Binding-site contacts:
Ligand atom N2 contacts residue ASN280 of chain 1.B at 2.9 Å (h-bond).
Ligand atom C6 contacts residue GLU279 of chain 1.B at 4.4 Å.
Ligand atom C2 contacts residue ASN280 of chain 1.B at 2.5 Å.
Ligand atom O7 contacts residue LYS556 of chain 1.A at 4.4 Å.
Ligand atom O7 contacts residue ASN280 of chain 1.B at 3.9 Å.
Ligand atom C7 contacts residue ASN280 of chain 1.B at 3.7 Å.
Ligand atom C1 contacts residue ASN280 of chain 1.B at 1.4 Å.
Ligand atom C5 contacts residue ASN280 of chain 1.B at 3.7 Å.
Ligand atom O5 contacts residue ASN280 of chain 1.B at 2.4 Å (h-bond).
Ligand atom C4 contacts residue ASN280 of chain 1.B at 4.3 Å.
Ligand atom C3 contacts residue ASN280 of chain 1.B at 3.8 Å.

This protein binds this small molecule.
Small molecule (SMILES): CC(=O)N[C@@H]1[C@@H](O)[C@H](O)[C@@H](CO)O[C@H]1O

Sequence of chain 1.A:
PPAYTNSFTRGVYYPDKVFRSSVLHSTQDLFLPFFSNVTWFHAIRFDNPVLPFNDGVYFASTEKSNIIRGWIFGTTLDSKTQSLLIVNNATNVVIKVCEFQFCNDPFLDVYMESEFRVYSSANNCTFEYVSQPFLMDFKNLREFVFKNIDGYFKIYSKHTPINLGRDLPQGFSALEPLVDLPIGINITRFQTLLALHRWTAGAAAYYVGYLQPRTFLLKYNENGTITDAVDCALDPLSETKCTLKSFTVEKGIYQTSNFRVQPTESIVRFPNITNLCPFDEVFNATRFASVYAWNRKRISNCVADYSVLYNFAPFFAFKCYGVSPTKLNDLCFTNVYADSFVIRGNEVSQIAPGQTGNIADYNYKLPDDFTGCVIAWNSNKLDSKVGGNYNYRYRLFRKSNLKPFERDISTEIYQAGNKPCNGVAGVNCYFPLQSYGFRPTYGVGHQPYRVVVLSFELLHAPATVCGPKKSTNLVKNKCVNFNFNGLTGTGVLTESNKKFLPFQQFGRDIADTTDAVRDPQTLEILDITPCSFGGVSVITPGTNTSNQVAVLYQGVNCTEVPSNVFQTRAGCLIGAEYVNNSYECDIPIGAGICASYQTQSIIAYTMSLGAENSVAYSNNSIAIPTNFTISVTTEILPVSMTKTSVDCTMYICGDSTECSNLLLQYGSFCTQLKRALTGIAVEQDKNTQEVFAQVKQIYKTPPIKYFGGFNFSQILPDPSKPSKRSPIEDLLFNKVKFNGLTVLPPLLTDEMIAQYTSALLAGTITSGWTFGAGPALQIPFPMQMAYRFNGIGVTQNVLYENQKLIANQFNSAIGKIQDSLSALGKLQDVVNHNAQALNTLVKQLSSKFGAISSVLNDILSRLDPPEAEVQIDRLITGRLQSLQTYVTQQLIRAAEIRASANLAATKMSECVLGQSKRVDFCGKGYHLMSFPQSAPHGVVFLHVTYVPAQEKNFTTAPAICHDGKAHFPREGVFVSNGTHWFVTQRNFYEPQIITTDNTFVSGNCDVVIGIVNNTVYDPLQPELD

Sequence of chain 1.B:
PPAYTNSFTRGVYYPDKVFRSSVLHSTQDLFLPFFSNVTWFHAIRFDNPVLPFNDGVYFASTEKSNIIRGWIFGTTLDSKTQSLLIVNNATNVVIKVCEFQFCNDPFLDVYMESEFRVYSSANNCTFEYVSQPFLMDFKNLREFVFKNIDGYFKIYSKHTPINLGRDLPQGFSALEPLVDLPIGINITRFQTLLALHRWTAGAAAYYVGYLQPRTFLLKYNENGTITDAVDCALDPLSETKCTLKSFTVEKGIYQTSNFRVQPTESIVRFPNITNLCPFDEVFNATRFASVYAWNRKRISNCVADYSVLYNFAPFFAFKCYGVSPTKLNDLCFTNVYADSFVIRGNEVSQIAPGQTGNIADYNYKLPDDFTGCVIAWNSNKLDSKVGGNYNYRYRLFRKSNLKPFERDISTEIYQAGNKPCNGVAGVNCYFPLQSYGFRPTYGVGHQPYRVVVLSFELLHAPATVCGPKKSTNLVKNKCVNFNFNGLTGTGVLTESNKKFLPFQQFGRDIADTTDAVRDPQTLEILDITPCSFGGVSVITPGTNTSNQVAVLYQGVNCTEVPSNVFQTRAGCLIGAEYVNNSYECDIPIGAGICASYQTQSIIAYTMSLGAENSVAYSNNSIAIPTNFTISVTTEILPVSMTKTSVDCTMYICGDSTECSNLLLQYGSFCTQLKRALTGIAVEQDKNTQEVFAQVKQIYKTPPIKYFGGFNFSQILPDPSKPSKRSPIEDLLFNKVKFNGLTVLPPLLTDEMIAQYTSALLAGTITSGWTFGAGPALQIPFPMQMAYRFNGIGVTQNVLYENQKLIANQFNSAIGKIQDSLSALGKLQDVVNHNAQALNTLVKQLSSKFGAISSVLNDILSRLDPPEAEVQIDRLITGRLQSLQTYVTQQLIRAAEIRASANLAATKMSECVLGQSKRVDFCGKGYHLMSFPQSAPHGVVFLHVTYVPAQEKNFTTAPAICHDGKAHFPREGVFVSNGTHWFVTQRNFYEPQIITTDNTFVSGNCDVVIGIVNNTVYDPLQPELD